This protein binds this small molecule.
Small molecule (SMILES): CN(C)CCCN(C)[C@H]1CCN(C(=O)c2[nH]c3cc(Cl)ccc3c2-c2c(-c3ccccc3)ncn2Cc2ccc(Cl)cc2)C1

Binding-site contacts:
Ligand atom C1 contacts residue MET32 of chain 1.A at 3.6 Å (hydrophobic).
Ligand atom C29 contacts residue VAL71 of chain 1.A at 3.9 Å (hydrophobic).
Ligand atom C9 contacts residue MET32 of chain 1.A at 3.9 Å (hydrophobic).
Ligand atom CL3 contacts residue LEU77 of chain 1.A at 3.5 Å.
Ligand atom C31 contacts residue TYR45 of chain 1.A at 4.0 Å (hydrophobic).
Ligand atom C18 contacts residue MET40 of chain 1.A at 4.0 Å (hydrophobic).
Ligand atom CL42 contacts residue PRO74 of chain 1.A at 3.6 Å.
Ligand atom C33 contacts residue GLY36 of chain 1.A at 3.9 Å.
Ligand atom C1 contacts residue GLY36 of chain 1.A at 3.5 Å.
Ligand atom C16 contacts residue MET40 of chain 1.A at 3.8 Å (hydrophobic).
Ligand atom C1 contacts residue LEU35 of chain 1.A at 3.7 Å (hydrophobic).
Ligand atom N8 contacts residue MET32 of chain 1.A at 2.8 Å (h-bond).
Ligand atom C32 contacts residue GLY36 of chain 1.A at 3.5 Å.
Ligand atom C4 contacts residue ILE39 of chain 1.A at 3.5 Å (hydrophobic).
Ligand atom C7 contacts residue GLY36 of chain 1.A at 3.5 Å.
Ligand atom C7 contacts residue MET32 of chain 1.A at 3.5 Å (hydrophobic).
Ligand atom C24 contacts residue HIS33 of chain 1.A at 4.0 Å.
Ligand atom C20 contacts residue TYR45 of chain 1.A at 3.5 Å (hydrophobic).
Ligand atom CL3 contacts residue LEU35 of chain 1.A at 3.9 Å.
Ligand atom CL42 contacts residue LEU77 of chain 1.A at 3.7 Å.
Ligand atom C43 contacts residue VAL71 of chain 1.A at 3.8 Å (hydrophobic).
Ligand atom C27 contacts residue VAL71 of chain 1.A at 3.8 Å (hydrophobic).
Ligand atom N8 contacts residue GLY36 of chain 1.A at 3.6 Å.
Ligand atom C29 contacts residue GLN50 of chain 1.A at 3.9 Å.
Ligand atom O11 contacts residue MET32 of chain 1.A at 3.8 Å.
Ligand atom C20 contacts residue GLN50 of chain 1.A at 3.2 Å.
Ligand atom C40 contacts residue MET32 of chain 1.A at 3.7 Å (hydrophobic).
Ligand atom C30 contacts residue GLN50 of chain 1.A at 3.3 Å.
Ligand atom C21 contacts residue GLN50 of chain 1.A at 3.8 Å.
Ligand atom C32 contacts residue ILE39 of chain 1.A at 3.9 Å (hydrophobic).
Ligand atom C5 contacts residue VAL71 of chain 1.A at 3.8 Å (hydrophobic).
Ligand atom C2 contacts residue LEU77 of chain 1.A at 4.0 Å (hydrophobic).
Ligand atom C31 contacts residue ILE39 of chain 1.A at 3.6 Å (hydrophobic).
Ligand atom O11 contacts residue HIS33 of chain 1.A at 3.3 Å (h-bond).
Ligand atom C35 contacts residue VAL71 of chain 1.A at 3.8 Å (hydrophobic).
Ligand atom C2 contacts residue ILE39 of chain 1.A at 3.7 Å (hydrophobic).
Ligand atom C44 contacts residue VAL71 of chain 1.A at 3.4 Å (hydrophobic).
Ligand atom C32 contacts residue MET40 of chain 1.A at 4.0 Å (hydrophobic).
Ligand atom N34 contacts residue VAL71 of chain 1.A at 3.6 Å.
Ligand atom CL3 contacts residue ILE39 of chain 1.A at 3.9 Å.

Sequence of chain 1.A:
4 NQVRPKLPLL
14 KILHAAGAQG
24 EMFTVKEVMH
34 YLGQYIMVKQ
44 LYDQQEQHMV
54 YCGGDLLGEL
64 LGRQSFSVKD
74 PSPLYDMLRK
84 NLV